Sequence of chain 1.C:
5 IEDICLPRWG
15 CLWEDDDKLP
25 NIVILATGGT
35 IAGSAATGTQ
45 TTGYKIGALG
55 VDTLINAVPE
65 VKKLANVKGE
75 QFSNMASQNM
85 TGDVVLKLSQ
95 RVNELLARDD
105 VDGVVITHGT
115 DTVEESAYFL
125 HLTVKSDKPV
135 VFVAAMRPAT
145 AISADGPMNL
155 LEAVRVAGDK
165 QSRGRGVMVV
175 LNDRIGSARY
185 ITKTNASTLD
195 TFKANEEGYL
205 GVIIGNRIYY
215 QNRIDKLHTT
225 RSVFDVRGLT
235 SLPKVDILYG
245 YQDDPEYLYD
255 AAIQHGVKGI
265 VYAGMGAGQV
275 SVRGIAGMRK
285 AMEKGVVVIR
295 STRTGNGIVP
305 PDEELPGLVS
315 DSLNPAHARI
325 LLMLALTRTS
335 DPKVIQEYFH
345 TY

A small-molecule ligand and the protein it binds are described below.
Small molecule (SMILES): N[C@@H](CC(=O)O)C(=O)O

Binding-site contacts:
Ligand atom N contacts residue GLN82 of chain 1.A at 2.9 Å (h-bond).
Ligand atom C contacts residue SER81 of chain 1.A at 3.5 Å.
Ligand atom OXT contacts residue GLY113 of chain 1.A at 3.2 Å.
Ligand atom OD2 contacts residue THR34 of chain 1.A at 3.1 Å (h-bond).
Ligand atom O contacts residue THR114 of chain 1.A at 3.2 Å (h-bond).
Ligand atom CG contacts residue THR114 of chain 1.A at 2.9 Å.
Ligand atom OXT contacts residue SER81 of chain 1.A at 2.8 Å (h-bond).
Ligand atom O contacts residue ASP115 of chain 1.A at 3.0 Å (salt-bridge).
Ligand atom CB contacts residue THR114 of chain 1.A at 3.5 Å.
Ligand atom CA contacts residue GLN82 of chain 1.A at 3.9 Å.
Ligand atom OD1 contacts residue MET140 of chain 1.A at 4.0 Å.
Ligand atom C contacts residue ASP115 of chain 1.A at 3.8 Å.
Ligand atom C contacts residue ALA80 of chain 1.A at 4.3 Å (hydrophobic).
Ligand atom OD1 contacts residue THR34 of chain 1.A at 3.2 Å (h-bond).
Ligand atom CA contacts residue THR34 of chain 1.A at 3.3 Å.
Ligand atom OD1 contacts residue THR114 of chain 1.A at 2.6 Å (h-bond).
Ligand atom O contacts residue GLN82 of chain 1.A at 4.0 Å.
Ligand atom OD2 contacts residue GLY113 of chain 1.A at 3.2 Å.
Ligand atom N contacts residue ASP115 of chain 1.A at 2.7 Å (salt-bridge).
Ligand atom OD1 contacts residue ALA139 of chain 1.A at 3.1 Å (h-bond).
Ligand atom C contacts residue THR114 of chain 1.A at 3.9 Å.
Ligand atom CB contacts residue THR34 of chain 1.A at 3.1 Å.
Ligand atom C contacts residue GLY33 of chain 1.A at 4.2 Å.
Ligand atom O contacts residue SER81 of chain 1.A at 2.6 Å (h-bond).
Ligand atom OXT contacts residue THR34 of chain 1.A at 3.9 Å.
Ligand atom CA contacts residue ASP115 of chain 1.A at 3.6 Å.
Ligand atom O contacts residue GLY113 of chain 1.A at 3.2 Å.
Ligand atom OXT contacts residue GLY33 of chain 1.A at 3.3 Å.
Ligand atom C contacts residue GLN82 of chain 1.A at 3.7 Å.
Ligand atom C contacts residue GLY113 of chain 1.A at 3.5 Å.
Ligand atom OXT contacts residue GLN82 of chain 1.A at 3.9 Å.
Ligand atom CB contacts residue ASP115 of chain 1.A at 3.6 Å.
Ligand atom CG contacts residue ALA139 of chain 1.A at 3.8 Å (hydrophobic).
Ligand atom OXT contacts residue ILE50 of chain 1.A at 3.9 Å.
Ligand atom OD2 contacts residue ALA139 of chain 1.A at 3.7 Å.
Ligand atom N contacts residue GLN273 of chain 1.C at 4.0 Å.
Ligand atom OD2 contacts residue THR114 of chain 1.A at 2.8 Å (h-bond).
Ligand atom CG contacts residue THR34 of chain 1.A at 2.8 Å.
Ligand atom OXT contacts residue ALA80 of chain 1.A at 3.3 Å.
Ligand atom OD2 contacts residue GLY33 of chain 1.A at 4.0 Å.

Sequence of chain 1.A:
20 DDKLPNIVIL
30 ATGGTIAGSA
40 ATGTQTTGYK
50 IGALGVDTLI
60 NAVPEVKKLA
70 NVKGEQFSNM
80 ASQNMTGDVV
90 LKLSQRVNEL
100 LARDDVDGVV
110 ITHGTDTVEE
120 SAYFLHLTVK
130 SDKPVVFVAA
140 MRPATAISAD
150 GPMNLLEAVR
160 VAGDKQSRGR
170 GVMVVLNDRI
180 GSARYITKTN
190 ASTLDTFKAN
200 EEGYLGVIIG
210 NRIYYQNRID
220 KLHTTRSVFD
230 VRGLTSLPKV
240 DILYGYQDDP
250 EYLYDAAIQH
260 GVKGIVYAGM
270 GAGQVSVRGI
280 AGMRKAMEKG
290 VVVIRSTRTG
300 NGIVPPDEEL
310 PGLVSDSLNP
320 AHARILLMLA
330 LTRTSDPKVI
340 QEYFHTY